The protein below binds the small molecule below.
Small molecule (SMILES): CC(=O)N[C@@H]1[C@@H](O)[C@H](O)[C@@H](CO)O[C@H]1O

Sequence of chain 1.B:
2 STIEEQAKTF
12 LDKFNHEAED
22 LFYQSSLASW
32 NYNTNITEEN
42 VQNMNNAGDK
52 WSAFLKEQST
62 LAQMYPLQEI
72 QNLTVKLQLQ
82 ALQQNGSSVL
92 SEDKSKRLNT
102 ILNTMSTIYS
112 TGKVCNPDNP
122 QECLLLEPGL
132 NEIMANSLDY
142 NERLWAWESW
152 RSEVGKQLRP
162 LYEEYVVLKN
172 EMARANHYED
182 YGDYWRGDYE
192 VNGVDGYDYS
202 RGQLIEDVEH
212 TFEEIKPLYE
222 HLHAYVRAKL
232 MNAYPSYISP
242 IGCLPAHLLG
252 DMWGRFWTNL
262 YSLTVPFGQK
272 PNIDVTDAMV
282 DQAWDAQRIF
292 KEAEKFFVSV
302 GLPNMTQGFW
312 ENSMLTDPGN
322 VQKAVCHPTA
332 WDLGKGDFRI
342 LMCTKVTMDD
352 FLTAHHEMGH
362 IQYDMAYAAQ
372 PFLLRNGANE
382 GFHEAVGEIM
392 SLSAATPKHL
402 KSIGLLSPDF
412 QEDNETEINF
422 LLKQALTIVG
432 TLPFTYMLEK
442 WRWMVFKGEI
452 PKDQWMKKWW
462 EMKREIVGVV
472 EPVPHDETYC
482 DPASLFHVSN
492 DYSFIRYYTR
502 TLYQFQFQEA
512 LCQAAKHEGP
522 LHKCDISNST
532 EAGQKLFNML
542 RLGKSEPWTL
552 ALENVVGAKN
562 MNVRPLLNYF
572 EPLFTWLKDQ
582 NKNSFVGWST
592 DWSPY

Binding-site contacts:
Ligand atom C5 contacts residue THR75 of chain 1.B at 4.1 Å.
Ligand atom O7 contacts residue ASN73 of chain 1.B at 3.5 Å (h-bond).
Ligand atom O5 contacts residue THR75 of chain 1.B at 3.7 Å.
Ligand atom C7 contacts residue ASN73 of chain 1.B at 3.2 Å.
Ligand atom C4 contacts residue ASN73 of chain 1.B at 4.2 Å.
Ligand atom O6 contacts residue VAL76 of chain 1.B at 4.3 Å.
Ligand atom O6 contacts residue LYS9 of chain 1.B at 3.4 Å.
Ligand atom C3 contacts residue ASN73 of chain 1.B at 3.8 Å.
Ligand atom C6 contacts residue LYS9 of chain 1.B at 4.0 Å.
Ligand atom N2 contacts residue ASN73 of chain 1.B at 2.8 Å (h-bond).
Ligand atom C1 contacts residue ASN73 of chain 1.B at 1.4 Å.
Ligand atom C1 contacts residue THR75 of chain 1.B at 3.4 Å.
Ligand atom C8 contacts residue ASN73 of chain 1.B at 3.6 Å.
Ligand atom C2 contacts residue ASN73 of chain 1.B at 2.5 Å.
Ligand atom O5 contacts residue VAL76 of chain 1.B at 4.2 Å.
Ligand atom C5 contacts residue ASN73 of chain 1.B at 3.7 Å.
Ligand atom O5 contacts residue ASN73 of chain 1.B at 2.3 Å (h-bond).
Ligand atom O5 contacts residue LYS9 of chain 1.B at 4.3 Å.